Binding-site contacts:
Ligand atom C9 contacts residue CYS65 of chain 1.A at 3.9 Å (hydrophobic).
Ligand atom C5 contacts residue CYS65 of chain 1.A at 3.9 Å (hydrophobic).
Ligand atom S1 contacts residue GLN69 of chain 1.A at 3.5 Å (h-bond).
Ligand atom C9 contacts residue ASP61 of chain 1.A at 3.6 Å.
Ligand atom C3 contacts residue CYS65 of chain 1.A at 3.1 Å (hydrophobic).
Ligand atom S1 contacts residue CYS65 of chain 1.A at 2.0 Å (h-bond).
Ligand atom N1 contacts residue CYS65 of chain 1.A at 4.5 Å.
Ligand atom C6 contacts residue CYS65 of chain 1.A at 3.5 Å (hydrophobic).
Ligand atom C1 contacts residue CYS65 of chain 1.A at 4.3 Å (hydrophobic).
Ligand atom C9 contacts residue GLU62 of chain 1.A at 4.0 Å.
Ligand atom C2 contacts residue CYS65 of chain 1.A at 3.5 Å (hydrophobic).
Ligand atom C4 contacts residue CYS65 of chain 1.A at 3.2 Å (hydrophobic).

Sequence of chain 1.A:
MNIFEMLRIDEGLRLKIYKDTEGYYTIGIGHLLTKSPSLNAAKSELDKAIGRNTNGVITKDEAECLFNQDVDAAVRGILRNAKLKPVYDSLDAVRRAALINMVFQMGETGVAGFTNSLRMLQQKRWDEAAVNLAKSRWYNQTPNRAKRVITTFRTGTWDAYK

This small molecule binds to this protein.
Small molecule (SMILES): CC1(C)C=C(CSS(C)(=O)=O)C(C)(C)N1[O]